The protein below binds the small molecule below.
Small molecule (SMILES): C[C@@H](O)[C@@H](C)O

Binding-site contacts:
Ligand atom C2 contacts residue TRP395 of chain 12.B at 3.7 Å (hydrophobic).
Ligand atom O5 contacts residue TRP395 of chain 12.B at 3.6 Å.
Ligand atom O5 contacts residue ARG387 of chain 12.B at 3.0 Å (salt-bridge).
Ligand atom C3 contacts residue TRP395 of chain 12.B at 3.5 Å (hydrophobic).
Ligand atom C2 contacts residue ARG387 of chain 12.B at 4.3 Å.
Ligand atom C4 contacts residue ARG387 of chain 12.B at 4.0 Å.
Ligand atom C4 contacts residue TRP395 of chain 12.B at 3.7 Å (hydrophobic).
Ligand atom C1 contacts residue ARG387 of chain 12.B at 4.4 Å.

Sequence of chain 12.B:
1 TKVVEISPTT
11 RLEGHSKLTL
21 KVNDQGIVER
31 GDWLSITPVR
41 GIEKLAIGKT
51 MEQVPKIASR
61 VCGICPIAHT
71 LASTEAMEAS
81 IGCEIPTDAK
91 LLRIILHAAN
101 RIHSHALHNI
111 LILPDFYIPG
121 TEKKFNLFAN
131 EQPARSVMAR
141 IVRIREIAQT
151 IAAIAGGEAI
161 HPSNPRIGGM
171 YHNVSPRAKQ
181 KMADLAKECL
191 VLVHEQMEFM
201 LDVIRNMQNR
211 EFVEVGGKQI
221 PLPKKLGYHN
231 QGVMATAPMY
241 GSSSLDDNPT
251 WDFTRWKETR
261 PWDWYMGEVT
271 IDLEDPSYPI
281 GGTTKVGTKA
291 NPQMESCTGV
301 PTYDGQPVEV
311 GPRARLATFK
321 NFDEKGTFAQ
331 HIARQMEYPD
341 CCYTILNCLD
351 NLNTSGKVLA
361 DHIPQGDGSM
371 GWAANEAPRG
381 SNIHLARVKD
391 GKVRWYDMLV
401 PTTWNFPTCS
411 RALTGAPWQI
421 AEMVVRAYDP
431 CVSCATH